This protein binds this small molecule.
Small molecule (SMILES): Fc1ccc(F)c(C2CCCN2)c1

Binding-site contacts:
Ligand atom CAM contacts residue THR121 of chain 1.D at 3.4 Å.
Ligand atom CAK contacts residue MET174 of chain 1.D at 3.7 Å (hydrophobic).
Ligand atom NAC contacts residue NDP1 of chain 1.K at 3.8 Å.
Ligand atom CAI contacts residue PRO123 of chain 1.D at 4.1 Å (hydrophobic).
Ligand atom CAG contacts residue NDP1 of chain 1.K at 4.0 Å.
Ligand atom CAK contacts residue TYR170 of chain 1.D at 3.8 Å (hydrophobic).
Ligand atom CAE contacts residue TRP178 of chain 1.D at 4.0 Å (hydrophobic).
Ligand atom FAB contacts residue THR121 of chain 1.D at 3.6 Å.
Ligand atom CAD contacts residue TRP177 of chain 1.D at 3.6 Å (hydrophobic).
Ligand atom CAF contacts residue NDP1 of chain 1.K at 3.5 Å.
Ligand atom CAM contacts residue CYS122 of chain 1.D at 3.5 Å (hydrophobic).
Ligand atom CAG contacts residue TRP178 of chain 1.D at 3.7 Å (hydrophobic).
Ligand atom CAI contacts residue TRP177 of chain 1.D at 4.2 Å (hydrophobic).
Ligand atom CAE contacts residue ASP233 of chain 1.C at 3.8 Å.
Ligand atom CAJ contacts residue NDP1 of chain 1.K at 3.6 Å.
Ligand atom CAL contacts residue PRO123 of chain 1.D at 3.6 Å (hydrophobic).
Ligand atom CAK contacts residue VAL120 of chain 1.D at 4.2 Å (hydrophobic).
Ligand atom CAD contacts residue NDP1 of chain 1.K at 3.3 Å.
Ligand atom CAI contacts residue NDP1 of chain 1.K at 3.9 Å.
Ligand atom NAC contacts residue TRP178 of chain 1.D at 4.2 Å.
Ligand atom CAL contacts residue THR121 of chain 1.D at 4.1 Å.
Ligand atom CAJ contacts residue TYR170 of chain 1.D at 3.6 Å (hydrophobic).
Ligand atom CAH contacts residue NDP1 of chain 1.K at 3.5 Å.
Ligand atom CAK contacts residue NDP1 of chain 1.K at 3.8 Å.
Ligand atom CAE contacts residue NDP1 of chain 1.K at 4.0 Å.
Ligand atom FAB contacts residue NDP1 of chain 1.K at 4.0 Å.
Ligand atom FAB contacts residue VAL120 of chain 1.D at 3.6 Å.
Ligand atom NAC contacts residue MET174 of chain 1.D at 3.8 Å.
Ligand atom CAF contacts residue TRP177 of chain 1.D at 4.2 Å (hydrophobic).
Ligand atom CAI contacts residue PHE215 of chain 1.C at 3.5 Å (hydrophobic).
Ligand atom CAF contacts residue MET174 of chain 1.D at 4.2 Å (hydrophobic).
Ligand atom CAH contacts residue MET174 of chain 1.D at 4.2 Å (hydrophobic).
Ligand atom FAB contacts residue MET174 of chain 1.D at 3.2 Å.
Ligand atom CAK contacts residue THR121 of chain 1.D at 4.1 Å.
Ligand atom CAE contacts residue TRP177 of chain 1.D at 3.7 Å (hydrophobic).
Ligand atom FAB contacts residue TYR170 of chain 1.D at 3.2 Å.
Ligand atom CAL contacts residue PHE215 of chain 1.C at 3.4 Å (hydrophobic).
Ligand atom CAG contacts residue MET237 of chain 1.C at 3.6 Å (hydrophobic).
Ligand atom CAL contacts residue CYS122 of chain 1.D at 3.6 Å (hydrophobic).
Ligand atom CAJ contacts residue MET174 of chain 1.D at 3.5 Å (hydrophobic).

Sequence of chain 1.D:
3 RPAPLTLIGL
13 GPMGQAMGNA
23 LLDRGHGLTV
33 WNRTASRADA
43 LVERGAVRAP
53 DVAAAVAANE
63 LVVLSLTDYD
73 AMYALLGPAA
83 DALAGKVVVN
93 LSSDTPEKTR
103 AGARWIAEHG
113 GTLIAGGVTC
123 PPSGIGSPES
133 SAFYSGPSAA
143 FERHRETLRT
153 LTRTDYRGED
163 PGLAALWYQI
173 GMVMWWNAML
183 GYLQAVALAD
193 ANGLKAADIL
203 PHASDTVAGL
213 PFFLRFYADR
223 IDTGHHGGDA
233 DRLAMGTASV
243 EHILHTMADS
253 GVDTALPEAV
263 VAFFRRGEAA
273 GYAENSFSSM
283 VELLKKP

Sequence of chain 1.C:
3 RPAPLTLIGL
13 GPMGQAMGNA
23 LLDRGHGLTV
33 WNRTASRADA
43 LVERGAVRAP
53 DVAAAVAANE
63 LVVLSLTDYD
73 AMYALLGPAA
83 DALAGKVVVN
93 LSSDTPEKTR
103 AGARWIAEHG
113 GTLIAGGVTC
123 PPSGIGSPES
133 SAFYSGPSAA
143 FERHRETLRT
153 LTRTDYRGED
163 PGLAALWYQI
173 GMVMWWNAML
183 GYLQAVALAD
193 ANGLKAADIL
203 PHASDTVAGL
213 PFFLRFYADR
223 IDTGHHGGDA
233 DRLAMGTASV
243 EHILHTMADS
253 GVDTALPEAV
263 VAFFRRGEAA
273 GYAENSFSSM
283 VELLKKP